Binding-site contacts:
Ligand atom O contacts residue VAL249 of chain 1.K at 3.3 Å.
Ligand atom CE2 contacts residue VAL249 of chain 1.K at 3.5 Å (hydrophobic).
Ligand atom CA contacts residue GLY175 of chain 1.K at 3.6 Å.
Ligand atom CA contacts residue GLY175 of chain 1.K at 3.4 Å.
Ligand atom OE1 contacts residue PRO365 of chain 1.K at 3.4 Å (h-bond).
Ligand atom CG contacts residue PRO365 of chain 1.K at 3.6 Å (hydrophobic).
Ligand atom C contacts residue ARG367 of chain 1.K at 3.5 Å.
Ligand atom O contacts residue MET364 of chain 1.K at 3.4 Å.
Ligand atom OD1 contacts residue HIS176 of chain 1.K at 3.3 Å.
Ligand atom C contacts residue MET364 of chain 1.K at 3.7 Å (hydrophobic).
Ligand atom O contacts residue MET366 of chain 1.K at 3.3 Å.
Ligand atom CA contacts residue PRO365 of chain 1.K at 3.7 Å (hydrophobic).
Ligand atom N contacts residue GLY175 of chain 1.K at 2.7 Å (h-bond).
Ligand atom CB contacts residue GLY175 of chain 1.K at 3.4 Å.
Ligand atom N contacts residue MET364 of chain 1.K at 3.7 Å.
Ligand atom CLZ contacts residue PRO244 of chain 1.K at 3.7 Å.
Ligand atom CB contacts residue PRO365 of chain 1.K at 3.5 Å (hydrophobic).
Ligand atom CB contacts residue MET364 of chain 1.K at 3.7 Å (hydrophobic).
Ligand atom CD1 contacts residue THR173 of chain 1.K at 3.4 Å.
Ligand atom C contacts residue GLY175 of chain 1.K at 3.5 Å.
Ligand atom CD2 contacts residue ASN346 of chain 1.K at 3.7 Å.
Ligand atom N contacts residue PRO365 of chain 1.K at 3.0 Å (h-bond).
Ligand atom O contacts residue MET364 of chain 1.K at 3.4 Å.
Ligand atom NE2 contacts residue MET366 of chain 1.K at 3.5 Å.
Ligand atom CG contacts residue HIS176 of chain 1.K at 3.5 Å.
Ligand atom CZ contacts residue ASN346 of chain 1.K at 3.5 Å.
Ligand atom CD1 contacts residue ARG177 of chain 1.K at 3.7 Å.
Ligand atom CZ contacts residue PRO244 of chain 1.K at 3.6 Å (hydrophobic).
Ligand atom OE1 contacts residue MET364 of chain 1.K at 3.0 Å (h-bond).
Ligand atom NE2 contacts residue TYR325 of chain 1.K at 3.5 Å.
Ligand atom O contacts residue ARG367 of chain 1.K at 2.8 Å (salt-bridge).
Ligand atom CE2 contacts residue PRO244 of chain 1.K at 3.7 Å (hydrophobic).
Ligand atom CG contacts residue MET364 of chain 1.K at 3.7 Å (hydrophobic).
Ligand atom CLZ contacts residue VAL249 of chain 1.K at 3.7 Å.
Ligand atom CE2 contacts residue ASN346 of chain 1.K at 3.5 Å.
Ligand atom CG contacts residue GLY175 of chain 1.K at 3.7 Å.
Ligand atom O contacts residue HIS176 of chain 1.K at 3.6 Å.
Ligand atom CLZ contacts residue TYR246 of chain 1.K at 3.6 Å.
Ligand atom CLE1 contacts residue THR173 of chain 1.K at 3.2 Å.
Ligand atom CLE1 contacts residue GLY175 of chain 1.K at 3.6 Å.

Sequence of chain 1.K:
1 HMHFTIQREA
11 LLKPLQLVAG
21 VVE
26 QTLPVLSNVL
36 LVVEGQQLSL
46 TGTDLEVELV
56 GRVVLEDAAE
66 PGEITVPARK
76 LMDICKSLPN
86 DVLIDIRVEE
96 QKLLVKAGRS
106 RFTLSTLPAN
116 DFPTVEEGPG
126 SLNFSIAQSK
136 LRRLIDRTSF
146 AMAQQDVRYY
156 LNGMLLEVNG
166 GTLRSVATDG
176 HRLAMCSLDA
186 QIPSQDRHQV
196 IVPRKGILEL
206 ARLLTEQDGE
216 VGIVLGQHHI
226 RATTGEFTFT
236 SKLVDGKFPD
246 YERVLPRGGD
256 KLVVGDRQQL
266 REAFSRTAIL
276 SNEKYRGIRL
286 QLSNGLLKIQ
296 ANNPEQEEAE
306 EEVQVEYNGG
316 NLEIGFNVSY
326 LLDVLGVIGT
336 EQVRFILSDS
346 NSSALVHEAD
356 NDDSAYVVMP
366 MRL

This small molecule binds to this protein.
Small molecule (SMILES): CC(=O)N[C@@H](CCC(N)=O)C(=O)N[C@@H](CC1CCCCC1)C(=O)N[C@@H](CC(=O)O)C(=O)N[C@@H](CC(C)C)C(=O)N[C@@H](Cc1ccc(Cl)c(Cl)c1)C(=O)O